This small molecule binds to this protein.
Small molecule (SMILES): CC(=O)N[C@H]1[C@H](O[C@H]2[C@H](O)[C@@H](NC(C)=O)CO[C@@H]2CO[C@@H]2O[C@@H](C)[C@@H](O)[C@@H](O)[C@@H]2O)O[C@H](CO)[C@@H](O[C@@H]2O[C@H](CO[C@@H]3O[C@H](CO)[C@@H](O)[C@H](O)[C@@H]3O)[C@@H](O)[C@H](O[C@H]3O[C@H](CO)[C@@H](O)[C@H](O)[C@@H]3O[C@@H]3O[C@H](CO)[C@@H](O)[C@H](O)[C@H]3NC(C)=O)[C@@H]2O[C@@H]2O[C@H](CO)[C@@H](O)[C@H](O)[C@H]2NC(C)=O)[C@@H]1O

Sequence of chain 1.C:
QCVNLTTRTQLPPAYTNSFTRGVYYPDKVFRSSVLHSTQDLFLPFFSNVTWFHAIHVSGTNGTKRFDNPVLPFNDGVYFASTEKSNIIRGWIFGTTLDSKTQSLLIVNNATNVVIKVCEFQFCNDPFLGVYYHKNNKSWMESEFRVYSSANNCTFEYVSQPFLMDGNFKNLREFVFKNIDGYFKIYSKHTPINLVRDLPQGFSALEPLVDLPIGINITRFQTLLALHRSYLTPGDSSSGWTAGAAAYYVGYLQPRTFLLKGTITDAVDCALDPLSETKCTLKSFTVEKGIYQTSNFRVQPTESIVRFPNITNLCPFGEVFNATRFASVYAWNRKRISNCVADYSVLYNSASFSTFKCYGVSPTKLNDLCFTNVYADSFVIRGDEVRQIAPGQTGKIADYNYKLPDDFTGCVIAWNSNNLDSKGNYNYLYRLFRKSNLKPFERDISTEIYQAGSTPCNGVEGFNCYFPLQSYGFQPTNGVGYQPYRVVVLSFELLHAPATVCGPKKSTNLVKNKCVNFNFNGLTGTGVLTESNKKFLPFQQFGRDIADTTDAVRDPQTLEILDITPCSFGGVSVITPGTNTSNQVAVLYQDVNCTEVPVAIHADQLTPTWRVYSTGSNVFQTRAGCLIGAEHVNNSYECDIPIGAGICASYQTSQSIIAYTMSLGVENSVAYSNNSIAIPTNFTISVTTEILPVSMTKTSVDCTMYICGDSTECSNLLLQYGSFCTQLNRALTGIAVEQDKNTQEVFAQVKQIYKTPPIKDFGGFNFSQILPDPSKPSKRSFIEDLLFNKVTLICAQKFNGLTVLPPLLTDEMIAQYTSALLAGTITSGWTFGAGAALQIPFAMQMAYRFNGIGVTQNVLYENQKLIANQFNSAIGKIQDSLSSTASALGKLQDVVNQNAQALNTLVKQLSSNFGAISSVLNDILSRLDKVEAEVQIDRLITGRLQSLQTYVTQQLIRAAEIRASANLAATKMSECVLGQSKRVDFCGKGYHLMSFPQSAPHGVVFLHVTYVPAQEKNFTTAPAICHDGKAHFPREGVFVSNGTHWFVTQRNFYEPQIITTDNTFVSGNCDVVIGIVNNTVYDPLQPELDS

Sequence of chain 1.H:
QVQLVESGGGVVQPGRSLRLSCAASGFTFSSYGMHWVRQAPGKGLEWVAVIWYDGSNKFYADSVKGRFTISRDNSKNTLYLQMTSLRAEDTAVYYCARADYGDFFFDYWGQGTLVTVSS

Binding-site contacts:
Ligand atom C4 contacts residue SER56 of chain 1.H at 3.9 Å.
Ligand atom C1 contacts residue ASN57 of chain 1.H at 3.9 Å.
Ligand atom O4 contacts residue THR84 of chain 1.H at 3.6 Å (h-bond).
Ligand atom C6 contacts residue GLN82 of chain 1.H at 3.9 Å.
Ligand atom C8 contacts residue ASN57 of chain 1.H at 3.5 Å.
Ligand atom O6 contacts residue ARG67 of chain 1.H at 3.4 Å (salt-bridge).
Ligand atom N2 contacts residue ASN17 of chain 1.C at 3.5 Å (h-bond).
Ligand atom C6 contacts residue GLY66 of chain 1.H at 3.6 Å.
Ligand atom C3 contacts residue ASN17 of chain 1.C at 3.5 Å.
Ligand atom C5 contacts residue ASN17 of chain 1.C at 3.8 Å.
Ligand atom C5 contacts residue ASN17 of chain 1.C at 3.6 Å.
Ligand atom O4 contacts residue GLN82 of chain 1.H at 2.7 Å (h-bond).
Ligand atom O3 contacts residue SER56 of chain 1.H at 3.7 Å.
Ligand atom O6 contacts residue LYS58 of chain 1.H at 2.7 Å (salt-bridge).
Ligand atom N2 contacts residue THR84 of chain 1.H at 4.0 Å.
Ligand atom C2 contacts residue ASN57 of chain 1.H at 3.9 Å.
Ligand atom C8 contacts residue THR84 of chain 1.H at 3.8 Å.
Ligand atom O6 contacts residue THR69 of chain 1.H at 2.8 Å (h-bond).
Ligand atom O7 contacts residue ARG67 of chain 1.H at 3.4 Å (salt-bridge).
Ligand atom C5 contacts residue LYS58 of chain 1.H at 4.0 Å.
Ligand atom C6 contacts residue LYS58 of chain 1.H at 3.5 Å.
Ligand atom C6 contacts residue ASN17 of chain 1.C at 3.8 Å.
Ligand atom O6 contacts residue GLN82 of chain 1.H at 2.6 Å (h-bond).
Ligand atom O3 contacts residue ASN17 of chain 1.C at 3.6 Å (h-bond).
Ligand atom C6 contacts residue PHE68 of chain 1.H at 3.9 Å (hydrophobic).
Ligand atom O5 contacts residue GLY66 of chain 1.H at 3.8 Å.
Ligand atom C8 contacts residue ARG67 of chain 1.H at 3.5 Å.
Ligand atom C7 contacts residue ARG67 of chain 1.H at 3.8 Å.
Ligand atom C8 contacts residue LYS58 of chain 1.H at 3.5 Å.
Ligand atom C5 contacts residue SER56 of chain 1.H at 3.5 Å.
Ligand atom C8 contacts residue SER85 of chain 1.H at 3.8 Å.
Ligand atom C4 contacts residue GLN82 of chain 1.H at 4.0 Å.
Ligand atom C8 contacts residue PHE59 of chain 1.H at 3.7 Å (hydrophobic).
Ligand atom C1 contacts residue ASN17 of chain 1.C at 1.4 Å.
Ligand atom C6 contacts residue THR69 of chain 1.H at 3.7 Å.
Ligand atom C6 contacts residue SER56 of chain 1.H at 3.4 Å.
Ligand atom O6 contacts residue PHE68 of chain 1.H at 3.2 Å.
Ligand atom C2 contacts residue ASN17 of chain 1.C at 2.4 Å.
Ligand atom O4 contacts residue ARG67 of chain 1.H at 3.8 Å.
Ligand atom O5 contacts residue ASN17 of chain 1.C at 2.3 Å (h-bond).